The small molecule below binds the protein below.
Small molecule (SMILES): CC(=O)n1ccnc1

Sequence of chain 1.A:
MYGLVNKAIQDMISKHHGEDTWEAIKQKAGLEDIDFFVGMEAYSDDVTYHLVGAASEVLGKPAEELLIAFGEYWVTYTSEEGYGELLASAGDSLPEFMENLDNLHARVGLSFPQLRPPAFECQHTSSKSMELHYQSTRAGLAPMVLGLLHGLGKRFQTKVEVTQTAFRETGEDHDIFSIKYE

Binding-site contacts:
Ligand atom NAF contacts residue TRP74 of chain 1.A at 2.7 Å (h-bond).
Ligand atom CAD contacts residue LEU148 of chain 1.A at 3.6 Å (hydrophobic).
Ligand atom CAE contacts residue TRP74 of chain 1.A at 2.8 Å (hydrophobic).
Ligand atom CAE contacts residue HEM1 of chain 1.C at 2.8 Å.
Ligand atom CAA contacts residue VAL5 of chain 1.A at 3.3 Å (hydrophobic).
Ligand atom CAG contacts residue PHE70 of chain 1.A at 3.5 Å (hydrophobic).
Ligand atom CAA contacts residue HEM1 of chain 1.C at 4.2 Å.
Ligand atom CAA contacts residue MET1 of chain 1.A at 4.2 Å (hydrophobic).
Ligand atom NAH contacts residue HEM1 of chain 1.C at 3.7 Å.
Ligand atom CAA contacts residue PHE70 of chain 1.A at 3.9 Å (hydrophobic).
Ligand atom CAC contacts residue TRP74 of chain 1.A at 2.8 Å (hydrophobic).
Ligand atom CAG contacts residue TRP74 of chain 1.A at 3.4 Å (hydrophobic).
Ligand atom NAF contacts residue HIS105 of chain 1.A at 3.8 Å.
Ligand atom NAH contacts residue MET144 of chain 1.A at 4.3 Å.
Ligand atom CAG contacts residue MET144 of chain 1.A at 3.9 Å (hydrophobic).
Ligand atom NAH contacts residue TRP74 of chain 1.A at 3.0 Å.
Ligand atom CAD contacts residue MET144 of chain 1.A at 3.9 Å (hydrophobic).
Ligand atom OAB contacts residue MET144 of chain 1.A at 4.0 Å.
Ligand atom CAC contacts residue HEM1 of chain 1.C at 2.9 Å.
Ligand atom CAD contacts residue HEM1 of chain 1.C at 3.8 Å.
Ligand atom NAF contacts residue HEM1 of chain 1.C at 1.9 Å.
Ligand atom CAC contacts residue LEU148 of chain 1.A at 3.5 Å (hydrophobic).
Ligand atom CAG contacts residue VAL5 of chain 1.A at 4.1 Å (hydrophobic).
Ligand atom CAD contacts residue TRP74 of chain 1.A at 3.1 Å (hydrophobic).
Ligand atom OAB contacts residue VAL5 of chain 1.A at 4.2 Å.
Ligand atom CAA contacts residue MET144 of chain 1.A at 3.6 Å (hydrophobic).
Ligand atom OAB contacts residue TRP74 of chain 1.A at 2.8 Å.
Ligand atom OAB contacts residue PHE70 of chain 1.A at 2.7 Å.